Sequence of chain 2.J:
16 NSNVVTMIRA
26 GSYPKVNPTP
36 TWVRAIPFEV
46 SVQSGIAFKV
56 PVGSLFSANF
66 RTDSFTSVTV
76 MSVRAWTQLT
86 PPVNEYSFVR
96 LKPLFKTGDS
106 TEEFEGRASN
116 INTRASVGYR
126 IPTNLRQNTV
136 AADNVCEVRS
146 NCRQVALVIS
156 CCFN

Binding-site contacts:
Ligand atom C6 contacts residue ARG125 of chain 2.K at 4.0 Å.
Ligand atom OP2 contacts residue ILE23 of chain 2.J at 4.2 Å.
Ligand atom OP2 contacts residue ARG131 of chain 2.K at 4.0 Å.
Ligand atom OP1 contacts residue ARG131 of chain 2.K at 3.3 Å (salt-bridge).
Ligand atom OP3 contacts residue ILE23 of chain 2.J at 3.3 Å.
Ligand atom C5' contacts residue MET76 of chain 2.K at 4.5 Å (hydrophobic).
Ligand atom P contacts residue ILE23 of chain 2.J at 3.9 Å.
Ligand atom C5 contacts residue THR21 of chain 2.J at 4.3 Å.
Ligand atom OP2 contacts residue SER77 of chain 2.K at 4.0 Å.
Ligand atom C3' contacts residue ARG125 of chain 2.K at 3.5 Å.
Ligand atom N3 contacts residue SER17 of chain 2.J at 4.2 Å.
Ligand atom N3 contacts residue ARG125 of chain 2.K at 4.3 Å.
Ligand atom O5' contacts residue ARG125 of chain 2.K at 3.0 Å (salt-bridge).
Ligand atom O4 contacts residue THR21 of chain 2.J at 4.4 Å.
Ligand atom C5' contacts residue ARG131 of chain 2.K at 3.4 Å.
Ligand atom P contacts residue ARG125 of chain 2.K at 3.5 Å.
Ligand atom C5 contacts residue ARG125 of chain 2.K at 4.1 Å.
Ligand atom OP1 contacts residue ARG125 of chain 2.K at 2.7 Å (salt-bridge).
Ligand atom O4 contacts residue SER17 of chain 2.J at 3.2 Å.
Ligand atom N1 contacts residue ARG125 of chain 2.K at 4.3 Å.
Ligand atom OP3 contacts residue SER77 of chain 2.K at 4.3 Å.
Ligand atom C4 contacts residue SER17 of chain 2.J at 3.9 Å.
Ligand atom OP1 contacts residue ILE23 of chain 2.J at 3.6 Å.
Ligand atom C5' contacts residue ARG125 of chain 2.K at 4.2 Å.
Ligand atom C2 contacts residue ASN16 of chain 2.J at 3.8 Å.
Ligand atom C4 contacts residue ARG125 of chain 2.K at 4.0 Å.
Ligand atom C4 contacts residue ASN16 of chain 2.J at 4.4 Å.
Ligand atom O3' contacts residue ARG125 of chain 2.K at 4.0 Å.
Ligand atom O5' contacts residue ARG131 of chain 2.K at 2.9 Å (salt-bridge).
Ligand atom OP3 contacts residue ARG125 of chain 2.K at 3.1 Å.
Ligand atom N3 contacts residue ASN16 of chain 2.J at 3.4 Å (h-bond).
Ligand atom C2' contacts residue ARG125 of chain 2.K at 4.1 Å.
Ligand atom O4 contacts residue ARG125 of chain 2.K at 4.3 Å.
Ligand atom P contacts residue ARG131 of chain 2.K at 3.5 Å.
Ligand atom O2 contacts residue ASN16 of chain 2.J at 3.4 Å (h-bond).

The protein below binds the small molecule below.
Small molecule (SMILES): CO[P](=O)(O)O[C@H]1[C@@H](O)[C@H](n2ccc(=O)[nH]c2=O)O[C@@H]1COP(=O)(O)O

Sequence of chain 2.K:
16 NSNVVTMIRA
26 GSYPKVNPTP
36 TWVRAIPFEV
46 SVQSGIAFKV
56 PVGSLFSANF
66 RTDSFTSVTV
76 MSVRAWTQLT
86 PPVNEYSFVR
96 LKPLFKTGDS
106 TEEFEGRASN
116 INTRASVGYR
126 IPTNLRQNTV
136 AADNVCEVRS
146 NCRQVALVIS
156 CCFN